The small molecule below binds the protein below.
Small molecule (SMILES): O=c1[nH]c(=O)c2nn[nH]c2[nH]1

Binding-site contacts:
Ligand atom N9 contacts residue PHE160 of chain 1.A at 3.5 Å.
Ligand atom O2 contacts residue VAL228 of chain 1.A at 3.0 Å (h-bond).
Ligand atom N3 contacts residue PHE160 of chain 1.A at 3.7 Å.
Ligand atom C2 contacts residue ARG177 of chain 1.A at 3.6 Å.
Ligand atom N9 contacts residue OXY1 of chain 1.D at 3.7 Å.
Ligand atom N9 contacts residue ARG177 of chain 1.A at 3.9 Å.
Ligand atom C6 contacts residue OXY1 of chain 1.D at 3.7 Å.
Ligand atom N3 contacts residue OXY1 of chain 1.D at 3.9 Å.
Ligand atom C4 contacts residue OXY1 of chain 1.D at 3.5 Å.
Ligand atom O6 contacts residue TYR9 of chain 2.A at 3.8 Å.
Ligand atom N8 contacts residue ALA57 of chain 2.A at 3.8 Å.
Ligand atom N1 contacts residue GLN229 of chain 1.A at 3.0 Å (h-bond).
Ligand atom C6 contacts residue PHE160 of chain 1.A at 3.5 Å (hydrophobic).
Ligand atom N8 contacts residue LEU171 of chain 1.A at 3.8 Å.
Ligand atom O6 contacts residue ILE55 of chain 2.A at 3.5 Å.
Ligand atom C4 contacts residue ARG177 of chain 1.A at 3.8 Å.
Ligand atom C6 contacts residue GLN229 of chain 1.A at 3.7 Å.
Ligand atom N7 contacts residue PHE160 of chain 1.A at 3.7 Å.
Ligand atom N1 contacts residue PHE160 of chain 1.A at 3.6 Å.
Ligand atom O2 contacts residue SER227 of chain 1.A at 3.6 Å.
Ligand atom C2 contacts residue PHE160 of chain 1.A at 3.7 Å (hydrophobic).
Ligand atom C5 contacts residue OXY1 of chain 1.D at 3.4 Å.
Ligand atom C4 contacts residue ASN255 of chain 1.A at 3.9 Å.
Ligand atom N8 contacts residue PHE160 of chain 1.A at 3.6 Å.
Ligand atom C4 contacts residue PHE160 of chain 1.A at 3.4 Å (hydrophobic).
Ligand atom N3 contacts residue ASN255 of chain 1.A at 3.4 Å (h-bond).
Ligand atom O2 contacts residue GLN229 of chain 1.A at 3.8 Å.
Ligand atom N7 contacts residue ALA57 of chain 2.A at 3.5 Å.
Ligand atom O6 contacts residue THR58 of chain 2.A at 3.8 Å.
Ligand atom N7 contacts residue OXY1 of chain 1.D at 3.7 Å.
Ligand atom N3 contacts residue ARG177 of chain 1.A at 3.0 Å (salt-bridge).
Ligand atom C2 contacts residue GLN229 of chain 1.A at 3.9 Å.
Ligand atom C2 contacts residue ASN255 of chain 1.A at 3.9 Å.
Ligand atom O2 contacts residue PHE160 of chain 1.A at 3.9 Å.
Ligand atom N8 contacts residue THR58 of chain 2.A at 3.3 Å (h-bond).
Ligand atom N7 contacts residue THR58 of chain 2.A at 2.7 Å (h-bond).
Ligand atom N8 contacts residue ASP59 of chain 2.A at 3.9 Å.
Ligand atom O6 contacts residue GLN229 of chain 1.A at 2.9 Å (h-bond).
Ligand atom C5 contacts residue PHE160 of chain 1.A at 3.4 Å (hydrophobic).
Ligand atom O2 contacts residue ARG177 of chain 1.A at 2.8 Å (salt-bridge).

Sequence of chain 2.A:
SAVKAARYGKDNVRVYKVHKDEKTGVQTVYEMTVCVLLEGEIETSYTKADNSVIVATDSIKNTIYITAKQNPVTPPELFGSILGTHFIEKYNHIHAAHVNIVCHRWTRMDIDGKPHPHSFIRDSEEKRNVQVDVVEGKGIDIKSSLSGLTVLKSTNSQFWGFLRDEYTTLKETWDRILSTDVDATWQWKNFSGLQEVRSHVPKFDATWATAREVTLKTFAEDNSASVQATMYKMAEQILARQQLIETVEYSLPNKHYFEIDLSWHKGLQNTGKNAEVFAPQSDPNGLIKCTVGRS

Sequence of chain 1.A:
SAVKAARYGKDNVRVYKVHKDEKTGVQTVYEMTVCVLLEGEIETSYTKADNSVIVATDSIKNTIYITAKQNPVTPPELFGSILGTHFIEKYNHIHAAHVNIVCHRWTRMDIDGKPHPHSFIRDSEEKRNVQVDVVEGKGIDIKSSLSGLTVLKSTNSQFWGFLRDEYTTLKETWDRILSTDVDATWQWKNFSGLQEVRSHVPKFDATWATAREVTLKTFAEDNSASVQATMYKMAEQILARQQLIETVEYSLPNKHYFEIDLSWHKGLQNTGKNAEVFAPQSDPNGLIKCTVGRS